Sequence of chain 1.G:
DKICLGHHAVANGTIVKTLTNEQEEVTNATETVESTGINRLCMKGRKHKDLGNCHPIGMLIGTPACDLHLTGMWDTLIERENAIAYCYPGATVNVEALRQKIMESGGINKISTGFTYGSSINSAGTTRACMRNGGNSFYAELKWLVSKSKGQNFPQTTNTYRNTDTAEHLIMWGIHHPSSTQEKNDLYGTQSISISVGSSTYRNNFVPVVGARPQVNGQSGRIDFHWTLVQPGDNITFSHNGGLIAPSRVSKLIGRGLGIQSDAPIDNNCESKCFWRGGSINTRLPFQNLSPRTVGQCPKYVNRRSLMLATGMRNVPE

Sequence of chain 1.L:
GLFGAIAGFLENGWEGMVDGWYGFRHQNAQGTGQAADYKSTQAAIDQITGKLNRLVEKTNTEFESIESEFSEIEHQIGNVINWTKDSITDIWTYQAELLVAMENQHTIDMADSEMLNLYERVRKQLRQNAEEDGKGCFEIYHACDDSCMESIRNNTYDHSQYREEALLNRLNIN

Binding-site contacts:
Ligand atom C5 contacts residue ASN82 of chain 1.L at 3.7 Å.
Ligand atom C2 contacts residue ASN82 of chain 1.L at 2.4 Å.
Ligand atom O7 contacts residue GLU104 of chain 1.G at 3.4 Å (salt-bridge).
Ligand atom C1 contacts residue ASN82 of chain 1.L at 1.4 Å.
Ligand atom O7 contacts residue ASN79 of chain 1.L at 2.9 Å (h-bond).
Ligand atom N2 contacts residue ASN82 of chain 1.L at 2.9 Å (h-bond).
Ligand atom C3 contacts residue ASN82 of chain 1.L at 3.8 Å.
Ligand atom C7 contacts residue HIS75 of chain 1.L at 4.1 Å.
Ligand atom C8 contacts residue HIS75 of chain 1.L at 3.4 Å.
Ligand atom O7 contacts residue ASN82 of chain 1.L at 3.9 Å.
Ligand atom C4 contacts residue ASN82 of chain 1.L at 4.2 Å.
Ligand atom N2 contacts residue GLY78 of chain 1.L at 4.3 Å.
Ligand atom O5 contacts residue ASN82 of chain 1.L at 2.4 Å (h-bond).
Ligand atom C8 contacts residue ASN79 of chain 1.L at 3.4 Å.
Ligand atom O7 contacts residue HIS75 of chain 1.L at 3.8 Å.
Ligand atom C8 contacts residue GLY78 of chain 1.L at 3.9 Å.
Ligand atom C7 contacts residue ASN82 of chain 1.L at 3.6 Å.
Ligand atom C7 contacts residue GLY78 of chain 1.L at 4.5 Å.
Ligand atom N2 contacts residue ASN79 of chain 1.L at 4.1 Å.
Ligand atom C7 contacts residue ASN79 of chain 1.L at 3.2 Å.

The small molecule below binds the protein below.
Small molecule (SMILES): CC(=O)N[C@@H]1[C@@H](O)[C@H](O)[C@@H](CO)O[C@H]1O